The small molecule below binds the protein below.
Small molecule (SMILES): CC(=O)N[C@@H]1[C@@H](O)[C@H](O)[C@@H](CO)O[C@H]1O

Binding-site contacts:
Ligand atom O6 contacts residue TYR94 of chain 3.A at 3.2 Å (h-bond).
Ligand atom N2 contacts residue ASN63 of chain 3.A at 3.0 Å (h-bond).
Ligand atom C8 contacts residue GLU62 of chain 3.A at 3.4 Å.
Ligand atom O5 contacts residue TYR94 of chain 3.A at 3.2 Å (h-bond).
Ligand atom C5 contacts residue ASN63 of chain 3.A at 3.6 Å.
Ligand atom C1 contacts residue ASN63 of chain 3.A at 1.4 Å.
Ligand atom C6 contacts residue TYR94 of chain 3.A at 3.9 Å (hydrophobic).
Ligand atom C3 contacts residue ASN63 of chain 3.A at 3.9 Å.
Ligand atom C7 contacts residue ASN63 of chain 3.A at 3.5 Å.
Ligand atom C1 contacts residue TYR94 of chain 3.A at 4.1 Å (hydrophobic).
Ligand atom O7 contacts residue ASN63 of chain 3.A at 3.5 Å (h-bond).
Ligand atom C2 contacts residue ASN63 of chain 3.A at 2.6 Å.
Ligand atom O5 contacts residue ASN63 of chain 3.A at 2.3 Å (h-bond).
Ligand atom C5 contacts residue TYR94 of chain 3.A at 4.1 Å (hydrophobic).
Ligand atom C4 contacts residue ASN63 of chain 3.A at 4.2 Å.

Sequence of chain 3.A:
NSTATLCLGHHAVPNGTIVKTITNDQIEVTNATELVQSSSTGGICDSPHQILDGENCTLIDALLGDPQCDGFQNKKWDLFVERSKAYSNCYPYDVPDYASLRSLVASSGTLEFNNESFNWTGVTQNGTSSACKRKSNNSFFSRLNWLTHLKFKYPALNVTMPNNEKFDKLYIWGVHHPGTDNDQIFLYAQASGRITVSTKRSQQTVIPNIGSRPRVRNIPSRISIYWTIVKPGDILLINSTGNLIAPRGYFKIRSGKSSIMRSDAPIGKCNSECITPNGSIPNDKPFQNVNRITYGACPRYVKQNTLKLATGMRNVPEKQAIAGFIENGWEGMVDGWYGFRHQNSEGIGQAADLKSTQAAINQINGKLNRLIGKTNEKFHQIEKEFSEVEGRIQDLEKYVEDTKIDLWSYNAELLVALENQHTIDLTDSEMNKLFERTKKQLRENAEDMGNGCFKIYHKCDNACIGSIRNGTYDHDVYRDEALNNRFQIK